This protein binds this small molecule.
Small molecule (SMILES): O=S(=O)(O)c1cc(N=C=S)ccc1/C=C/c1ccc(N=C=S)cc1S(=O)(=O)O

Sequence of chain 1.A:
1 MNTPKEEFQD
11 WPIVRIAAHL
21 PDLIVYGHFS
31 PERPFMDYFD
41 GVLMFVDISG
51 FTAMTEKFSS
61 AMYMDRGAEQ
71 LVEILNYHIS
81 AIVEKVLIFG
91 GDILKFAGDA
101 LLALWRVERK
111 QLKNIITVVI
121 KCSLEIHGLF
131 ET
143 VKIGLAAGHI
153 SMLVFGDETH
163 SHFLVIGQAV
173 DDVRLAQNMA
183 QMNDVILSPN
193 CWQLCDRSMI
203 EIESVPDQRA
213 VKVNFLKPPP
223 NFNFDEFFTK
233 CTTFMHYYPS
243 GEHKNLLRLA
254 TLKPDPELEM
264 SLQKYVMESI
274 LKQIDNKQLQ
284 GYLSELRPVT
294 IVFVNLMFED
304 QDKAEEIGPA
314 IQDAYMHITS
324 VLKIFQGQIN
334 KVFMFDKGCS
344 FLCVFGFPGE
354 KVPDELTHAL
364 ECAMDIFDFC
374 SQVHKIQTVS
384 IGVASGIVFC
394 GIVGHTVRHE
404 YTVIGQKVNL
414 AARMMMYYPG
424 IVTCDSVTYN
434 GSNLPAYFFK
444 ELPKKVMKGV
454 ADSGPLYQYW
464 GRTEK

Binding-site contacts:
Ligand atom NAS contacts residue ARG416 of chain 1.A at 3.5 Å (salt-bridge).
Ligand atom CBA contacts residue PHE336 of chain 1.A at 3.8 Å (hydrophobic).
Ligand atom SBB contacts residue LEU101 of chain 1.A at 3.8 Å.
Ligand atom CAQ contacts residue ARG416 of chain 1.A at 3.3 Å.
Ligand atom CAH contacts residue PHE336 of chain 1.A at 3.9 Å (hydrophobic).
Ligand atom SBB contacts residue LYS95 of chain 1.A at 3.3 Å (salt-bridge).
Ligand atom CAF contacts residue ARG176 of chain 1.A at 3.9 Å.
Ligand atom CBA contacts residue ALA97 of chain 1.A at 3.5 Å (hydrophobic).
Ligand atom NAZ contacts residue PHE45 of chain 1.A at 3.7 Å.
Ligand atom CAM contacts residue PHE338 of chain 1.A at 3.3 Å (hydrophobic).
Ligand atom CAK contacts residue PHE338 of chain 1.A at 3.8 Å (hydrophobic).
Ligand atom NAZ contacts residue PHE336 of chain 1.A at 3.4 Å.
Ligand atom CAI contacts residue ARG176 of chain 1.A at 3.4 Å.
Ligand atom CAN contacts residue PHE338 of chain 1.A at 3.7 Å (hydrophobic).
Ligand atom OAX contacts residue ARG176 of chain 1.A at 3.2 Å (salt-bridge).
Ligand atom OAW contacts residue ARG176 of chain 1.A at 2.9 Å.
Ligand atom NAZ contacts residue ARG176 of chain 1.A at 3.7 Å.
Ligand atom CAT contacts residue MET419 of chain 1.A at 3.4 Å (hydrophobic).
Ligand atom CAF contacts residue PHE45 of chain 1.A at 3.6 Å (hydrophobic).
Ligand atom CAG contacts residue ARG176 of chain 1.A at 3.3 Å.
Ligand atom CAI contacts residue PHE338 of chain 1.A at 3.5 Å (hydrophobic).
Ligand atom SAU contacts residue MET419 of chain 1.A at 3.8 Å.
Ligand atom CAF contacts residue ALA97 of chain 1.A at 3.9 Å (hydrophobic).
Ligand atom CAH contacts residue ARG176 of chain 1.A at 3.0 Å.
Ligand atom SBB contacts residue ALA97 of chain 1.A at 3.8 Å.
Ligand atom OAY contacts residue ASP339 of chain 1.A at 2.9 Å (salt-bridge).
Ligand atom CAP contacts residue ARG416 of chain 1.A at 3.3 Å.
Ligand atom CAQ contacts residue PHE338 of chain 1.A at 3.8 Å (hydrophobic).
Ligand atom OAA contacts residue ALA100 of chain 1.A at 3.8 Å.
Ligand atom CAR contacts residue PHE338 of chain 1.A at 3.2 Å (hydrophobic).
Ligand atom SAV contacts residue ASP339 of chain 1.A at 3.8 Å.
Ligand atom SAU contacts residue TYR420 of chain 1.A at 3.6 Å.
Ligand atom CAP contacts residue MET419 of chain 1.A at 3.8 Å (hydrophobic).
Ligand atom CBA contacts residue PHE45 of chain 1.A at 3.6 Å (hydrophobic).
Ligand atom OAX contacts residue ASP339 of chain 1.A at 2.8 Å (salt-bridge).
Ligand atom NAS contacts residue MET419 of chain 1.A at 3.5 Å.
Ligand atom OAX contacts residue PHE338 of chain 1.A at 3.2 Å.
Ligand atom CAL contacts residue PHE338 of chain 1.A at 3.6 Å (hydrophobic).
Ligand atom OAW contacts residue ASN180 of chain 1.A at 3.6 Å (h-bond).
Ligand atom SBB contacts residue LEU102 of chain 1.A at 3.6 Å.